Sequence of chain 13.K:
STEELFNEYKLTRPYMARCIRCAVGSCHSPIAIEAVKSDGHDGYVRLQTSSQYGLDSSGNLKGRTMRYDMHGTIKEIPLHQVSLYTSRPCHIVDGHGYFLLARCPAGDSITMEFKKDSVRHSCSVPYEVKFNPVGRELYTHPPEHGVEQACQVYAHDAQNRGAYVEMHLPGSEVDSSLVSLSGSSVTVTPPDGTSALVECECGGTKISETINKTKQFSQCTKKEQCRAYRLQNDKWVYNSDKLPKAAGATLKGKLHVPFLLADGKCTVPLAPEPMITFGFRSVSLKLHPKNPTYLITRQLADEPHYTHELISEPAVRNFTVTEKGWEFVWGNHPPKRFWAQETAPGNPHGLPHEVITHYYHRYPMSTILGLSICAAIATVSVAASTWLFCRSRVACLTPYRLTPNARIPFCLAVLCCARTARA

Binding-site contacts:
Ligand atom N2 contacts residue ASN212 of chain 13.K at 2.9 Å (h-bond).
Ligand atom C5 contacts residue ASN212 of chain 13.K at 3.7 Å.
Ligand atom C1 contacts residue ASN212 of chain 13.K at 1.4 Å.
Ligand atom N2 contacts residue ILE211 of chain 13.K at 4.0 Å.
Ligand atom O7 contacts residue ASN212 of chain 13.K at 4.1 Å.
Ligand atom C1 contacts residue ILE211 of chain 13.K at 4.2 Å (hydrophobic).
Ligand atom O5 contacts residue ASN212 of chain 13.K at 2.4 Å (h-bond).
Ligand atom C3 contacts residue ASN212 of chain 13.K at 3.8 Å.
Ligand atom C7 contacts residue ASN212 of chain 13.K at 3.7 Å.
Ligand atom C2 contacts residue ASN212 of chain 13.K at 2.5 Å.
Ligand atom C4 contacts residue ASN212 of chain 13.K at 4.2 Å.

A small-molecule ligand and the protein it binds are described below.
Small molecule (SMILES): CC(=O)N[C@@H]1[C@@H](O)[C@H](O)[C@@H](CO)O[C@H]1O